Binding-site contacts:
Ligand atom N2 contacts residue ASN67 of chain 43.E at 2.9 Å (h-bond).
Ligand atom O7 contacts residue ASN67 of chain 43.E at 4.5 Å.
Ligand atom C4 contacts residue ASN67 of chain 43.E at 4.2 Å.
Ligand atom O7 contacts residue ARG89 of chain 43.E at 3.8 Å.
Ligand atom C2 contacts residue ASN67 of chain 43.E at 2.5 Å.
Ligand atom O7 contacts residue MET118 of chain 43.E at 3.4 Å.
Ligand atom C8 contacts residue ASN67 of chain 43.E at 3.9 Å.
Ligand atom C5 contacts residue ASN67 of chain 43.E at 3.7 Å.
Ligand atom C7 contacts residue PHE90 of chain 43.E at 4.1 Å (hydrophobic).
Ligand atom C1 contacts residue ASN67 of chain 43.E at 1.4 Å.
Ligand atom C7 contacts residue MET118 of chain 43.E at 4.1 Å (hydrophobic).
Ligand atom C7 contacts residue ASN67 of chain 43.E at 3.6 Å.
Ligand atom C3 contacts residue ASN67 of chain 43.E at 3.8 Å.
Ligand atom O7 contacts residue PHE90 of chain 43.E at 3.4 Å.
Ligand atom N2 contacts residue MET118 of chain 43.E at 3.9 Å.
Ligand atom O5 contacts residue ASN67 of chain 43.E at 2.4 Å (h-bond).

Sequence of chain 43.E:
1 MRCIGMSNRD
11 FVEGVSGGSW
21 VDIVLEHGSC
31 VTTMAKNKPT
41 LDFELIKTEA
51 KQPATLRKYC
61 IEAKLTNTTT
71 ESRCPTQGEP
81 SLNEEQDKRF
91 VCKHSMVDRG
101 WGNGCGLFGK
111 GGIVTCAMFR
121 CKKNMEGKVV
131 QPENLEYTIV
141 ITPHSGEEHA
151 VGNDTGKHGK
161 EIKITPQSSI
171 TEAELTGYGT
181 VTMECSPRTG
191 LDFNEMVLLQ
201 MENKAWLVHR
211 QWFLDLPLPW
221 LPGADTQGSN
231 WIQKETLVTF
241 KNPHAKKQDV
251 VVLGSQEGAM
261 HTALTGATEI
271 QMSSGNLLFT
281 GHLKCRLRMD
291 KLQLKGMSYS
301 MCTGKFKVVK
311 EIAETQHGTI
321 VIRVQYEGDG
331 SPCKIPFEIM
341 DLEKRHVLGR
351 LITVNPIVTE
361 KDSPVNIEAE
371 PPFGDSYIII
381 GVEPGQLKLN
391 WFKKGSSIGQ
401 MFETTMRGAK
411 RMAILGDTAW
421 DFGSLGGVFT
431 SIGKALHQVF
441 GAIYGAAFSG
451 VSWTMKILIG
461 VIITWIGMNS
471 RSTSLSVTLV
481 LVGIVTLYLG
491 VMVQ

A protein and the small-molecule ligand that binds it are described below.
Small molecule (SMILES): CC(=O)N[C@@H]1[C@@H](O)[C@H](O)[C@@H](CO)O[C@H]1O